Sequence of chain 1.D:
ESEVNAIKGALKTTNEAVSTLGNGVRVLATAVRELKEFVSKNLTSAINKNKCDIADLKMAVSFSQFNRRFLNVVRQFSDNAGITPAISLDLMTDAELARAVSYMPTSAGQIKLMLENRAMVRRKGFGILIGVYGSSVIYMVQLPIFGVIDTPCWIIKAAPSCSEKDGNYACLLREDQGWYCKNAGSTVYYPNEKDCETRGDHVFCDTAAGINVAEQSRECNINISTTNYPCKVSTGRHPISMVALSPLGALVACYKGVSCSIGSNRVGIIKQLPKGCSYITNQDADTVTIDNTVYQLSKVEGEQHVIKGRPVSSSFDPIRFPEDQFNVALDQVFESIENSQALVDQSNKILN

Binding-site contacts:
Ligand atom N2 contacts residue ASN61 of chain 1.D at 2.9 Å (h-bond).
Ligand atom C1 contacts residue ASN61 of chain 1.D at 1.4 Å.
Ligand atom C7 contacts residue ASN61 of chain 1.D at 3.2 Å.
Ligand atom C2 contacts residue ASN61 of chain 1.D at 2.5 Å.
Ligand atom O5 contacts residue ASN61 of chain 1.D at 2.4 Å (h-bond).
Ligand atom C5 contacts residue ASN61 of chain 1.D at 3.7 Å.
Ligand atom C8 contacts residue ASN61 of chain 1.D at 4.4 Å.
Ligand atom C8 contacts residue PRO341 of chain 1.B at 4.3 Å (hydrophobic).
Ligand atom O6 contacts residue ASN61 of chain 1.D at 4.2 Å.
Ligand atom C4 contacts residue ASN61 of chain 1.D at 4.3 Å.
Ligand atom C8 contacts residue ARG339 of chain 1.B at 4.2 Å.
Ligand atom C3 contacts residue ASN61 of chain 1.D at 3.8 Å.
Ligand atom O7 contacts residue ASN61 of chain 1.D at 3.2 Å (h-bond).

Sequence of chain 1.B:
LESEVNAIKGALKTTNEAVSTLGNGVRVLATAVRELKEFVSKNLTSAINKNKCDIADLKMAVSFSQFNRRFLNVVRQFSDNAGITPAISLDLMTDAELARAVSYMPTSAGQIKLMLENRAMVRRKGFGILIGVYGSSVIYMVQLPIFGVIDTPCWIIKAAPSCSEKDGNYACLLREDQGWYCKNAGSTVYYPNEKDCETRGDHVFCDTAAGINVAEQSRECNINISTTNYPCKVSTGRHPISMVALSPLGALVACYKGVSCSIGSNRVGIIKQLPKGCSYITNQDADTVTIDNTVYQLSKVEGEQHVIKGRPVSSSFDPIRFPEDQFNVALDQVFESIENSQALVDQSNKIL

This protein binds this small molecule.
Small molecule (SMILES): CC(=O)N[C@@H]1[C@@H](O)[C@H](O)[C@@H](CO)O[C@H]1O